Binding-site contacts:
Ligand atom C5 contacts residue ASN606 of chain 1.B at 3.8 Å.
Ligand atom C2 contacts residue ASN606 of chain 1.B at 2.5 Å.
Ligand atom C4 contacts residue ASN606 of chain 1.B at 4.3 Å.
Ligand atom C6 contacts residue ASN606 of chain 1.B at 4.5 Å.
Ligand atom C3 contacts residue ASN606 of chain 1.B at 3.8 Å.
Ligand atom N2 contacts residue ASN606 of chain 1.B at 2.8 Å (h-bond).
Ligand atom O5 contacts residue ASN606 of chain 1.B at 2.5 Å (h-bond).
Ligand atom C8 contacts residue ASN606 of chain 1.B at 4.4 Å.
Ligand atom C7 contacts residue ASN606 of chain 1.B at 3.4 Å.
Ligand atom C1 contacts residue ASN606 of chain 1.B at 1.5 Å.
Ligand atom O7 contacts residue ASN606 of chain 1.B at 3.8 Å.

Sequence of chain 1.B:
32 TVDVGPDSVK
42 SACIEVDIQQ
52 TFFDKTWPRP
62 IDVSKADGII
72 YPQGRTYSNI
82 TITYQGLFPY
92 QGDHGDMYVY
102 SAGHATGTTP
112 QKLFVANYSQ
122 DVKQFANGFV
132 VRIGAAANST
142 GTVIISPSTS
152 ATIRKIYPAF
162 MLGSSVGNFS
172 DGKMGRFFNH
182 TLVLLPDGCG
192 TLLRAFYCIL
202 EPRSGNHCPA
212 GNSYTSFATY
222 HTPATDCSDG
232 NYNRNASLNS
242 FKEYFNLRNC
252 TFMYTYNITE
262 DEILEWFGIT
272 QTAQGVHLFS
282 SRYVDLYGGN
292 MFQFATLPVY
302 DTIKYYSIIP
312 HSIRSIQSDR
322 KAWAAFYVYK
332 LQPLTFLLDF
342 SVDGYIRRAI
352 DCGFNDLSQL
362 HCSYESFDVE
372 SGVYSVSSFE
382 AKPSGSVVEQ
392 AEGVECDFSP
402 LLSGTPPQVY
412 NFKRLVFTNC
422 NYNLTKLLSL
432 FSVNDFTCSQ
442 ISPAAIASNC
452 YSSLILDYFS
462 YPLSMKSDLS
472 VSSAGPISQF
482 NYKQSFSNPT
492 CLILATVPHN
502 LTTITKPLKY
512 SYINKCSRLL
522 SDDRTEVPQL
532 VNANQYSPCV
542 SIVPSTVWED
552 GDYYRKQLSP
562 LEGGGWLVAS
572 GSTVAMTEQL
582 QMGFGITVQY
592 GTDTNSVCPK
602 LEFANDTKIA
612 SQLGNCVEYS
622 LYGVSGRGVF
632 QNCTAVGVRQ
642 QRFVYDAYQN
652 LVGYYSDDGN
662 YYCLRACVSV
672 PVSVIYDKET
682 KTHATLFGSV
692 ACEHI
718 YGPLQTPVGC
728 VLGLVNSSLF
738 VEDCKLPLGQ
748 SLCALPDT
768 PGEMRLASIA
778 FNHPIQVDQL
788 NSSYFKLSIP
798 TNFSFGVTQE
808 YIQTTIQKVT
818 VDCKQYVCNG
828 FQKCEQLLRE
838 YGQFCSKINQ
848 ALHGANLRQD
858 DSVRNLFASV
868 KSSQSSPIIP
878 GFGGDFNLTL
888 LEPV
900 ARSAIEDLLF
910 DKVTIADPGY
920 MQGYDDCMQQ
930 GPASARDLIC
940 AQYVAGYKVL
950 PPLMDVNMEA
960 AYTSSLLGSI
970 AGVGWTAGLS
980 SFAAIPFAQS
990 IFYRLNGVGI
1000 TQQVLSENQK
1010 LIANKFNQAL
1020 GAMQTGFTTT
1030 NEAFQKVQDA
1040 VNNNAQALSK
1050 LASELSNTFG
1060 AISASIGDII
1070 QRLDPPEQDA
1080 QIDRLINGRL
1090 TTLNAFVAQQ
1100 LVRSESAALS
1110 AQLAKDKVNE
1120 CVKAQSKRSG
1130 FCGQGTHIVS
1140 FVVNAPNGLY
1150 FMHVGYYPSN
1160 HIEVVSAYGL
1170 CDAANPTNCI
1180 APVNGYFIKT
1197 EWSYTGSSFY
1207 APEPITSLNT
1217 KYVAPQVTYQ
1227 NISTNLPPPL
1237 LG

A small-molecule ligand and the protein it binds are described below.
Small molecule (SMILES): CC(=O)N[C@@H]1[C@@H](O)[C@H](O)[C@@H](CO)O[C@H]1O